Binding-site contacts:
Ligand atom C1 contacts residue ASN172 of chain 1.B at 1.4 Å.
Ligand atom C2 contacts residue ASN172 of chain 1.B at 2.5 Å.
Ligand atom C3 contacts residue ASN172 of chain 1.B at 3.8 Å.
Ligand atom C5 contacts residue ASN172 of chain 1.B at 3.7 Å.
Ligand atom O5 contacts residue ASN172 of chain 1.B at 2.4 Å (h-bond).
Ligand atom C7 contacts residue ASN172 of chain 1.B at 3.6 Å.
Ligand atom C4 contacts residue ASN172 of chain 1.B at 4.3 Å.
Ligand atom N2 contacts residue ASN172 of chain 1.B at 3.0 Å (h-bond).
Ligand atom O7 contacts residue ASN172 of chain 1.B at 3.9 Å.
Ligand atom C8 contacts residue GLY171 of chain 1.B at 3.8 Å.
Ligand atom C8 contacts residue ASN172 of chain 1.B at 4.4 Å.

Sequence of chain 1.B:
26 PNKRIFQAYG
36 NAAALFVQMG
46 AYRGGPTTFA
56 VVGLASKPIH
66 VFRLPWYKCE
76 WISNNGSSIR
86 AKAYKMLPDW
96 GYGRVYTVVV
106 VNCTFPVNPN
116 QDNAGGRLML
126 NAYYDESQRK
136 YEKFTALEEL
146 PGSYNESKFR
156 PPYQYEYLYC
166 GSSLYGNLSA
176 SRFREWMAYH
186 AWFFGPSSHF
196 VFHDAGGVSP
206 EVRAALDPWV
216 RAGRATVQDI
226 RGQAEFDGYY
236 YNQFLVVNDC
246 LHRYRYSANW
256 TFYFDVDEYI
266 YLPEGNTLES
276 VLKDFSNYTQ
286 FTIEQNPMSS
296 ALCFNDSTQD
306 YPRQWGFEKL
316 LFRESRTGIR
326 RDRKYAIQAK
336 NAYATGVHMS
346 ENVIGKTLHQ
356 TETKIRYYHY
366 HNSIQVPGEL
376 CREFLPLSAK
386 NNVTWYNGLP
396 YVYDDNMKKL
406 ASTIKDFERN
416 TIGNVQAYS

The protein below binds the small molecule below.
Small molecule (SMILES): CC(=O)N[C@@H]1[C@@H](O)[C@H](O)[C@@H](CO)O[C@H]1O